Sequence of chain 1.P:
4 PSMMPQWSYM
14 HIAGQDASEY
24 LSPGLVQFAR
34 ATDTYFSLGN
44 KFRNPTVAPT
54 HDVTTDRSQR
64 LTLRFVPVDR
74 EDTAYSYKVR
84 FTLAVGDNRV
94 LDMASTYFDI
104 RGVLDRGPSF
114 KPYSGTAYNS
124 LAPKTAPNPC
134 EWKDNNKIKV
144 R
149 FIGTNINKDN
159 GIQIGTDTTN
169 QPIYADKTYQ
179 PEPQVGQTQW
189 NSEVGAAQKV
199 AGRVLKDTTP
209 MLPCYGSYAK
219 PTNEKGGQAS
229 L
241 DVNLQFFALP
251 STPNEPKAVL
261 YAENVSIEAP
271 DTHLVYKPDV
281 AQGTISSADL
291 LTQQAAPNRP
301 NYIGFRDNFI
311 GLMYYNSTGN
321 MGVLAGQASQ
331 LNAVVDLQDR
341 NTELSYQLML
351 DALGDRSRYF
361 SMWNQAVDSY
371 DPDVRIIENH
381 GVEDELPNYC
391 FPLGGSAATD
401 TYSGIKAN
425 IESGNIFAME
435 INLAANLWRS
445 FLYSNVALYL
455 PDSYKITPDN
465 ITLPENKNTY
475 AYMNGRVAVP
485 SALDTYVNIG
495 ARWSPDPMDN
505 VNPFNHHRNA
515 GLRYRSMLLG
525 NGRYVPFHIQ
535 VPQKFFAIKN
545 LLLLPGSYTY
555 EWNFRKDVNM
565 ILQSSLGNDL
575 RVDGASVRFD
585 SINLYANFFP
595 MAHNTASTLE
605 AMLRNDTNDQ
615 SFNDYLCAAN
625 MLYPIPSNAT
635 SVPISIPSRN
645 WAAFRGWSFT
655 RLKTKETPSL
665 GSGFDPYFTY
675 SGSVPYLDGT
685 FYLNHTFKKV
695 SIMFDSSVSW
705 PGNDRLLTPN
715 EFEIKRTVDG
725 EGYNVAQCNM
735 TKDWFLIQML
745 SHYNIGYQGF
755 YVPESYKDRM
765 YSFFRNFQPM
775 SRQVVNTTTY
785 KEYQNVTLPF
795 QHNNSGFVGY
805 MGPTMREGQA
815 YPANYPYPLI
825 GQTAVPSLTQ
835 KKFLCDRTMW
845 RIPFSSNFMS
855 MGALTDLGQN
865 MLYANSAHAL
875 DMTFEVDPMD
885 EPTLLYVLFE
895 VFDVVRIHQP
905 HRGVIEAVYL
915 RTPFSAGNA

Sequence of chain 1.O:
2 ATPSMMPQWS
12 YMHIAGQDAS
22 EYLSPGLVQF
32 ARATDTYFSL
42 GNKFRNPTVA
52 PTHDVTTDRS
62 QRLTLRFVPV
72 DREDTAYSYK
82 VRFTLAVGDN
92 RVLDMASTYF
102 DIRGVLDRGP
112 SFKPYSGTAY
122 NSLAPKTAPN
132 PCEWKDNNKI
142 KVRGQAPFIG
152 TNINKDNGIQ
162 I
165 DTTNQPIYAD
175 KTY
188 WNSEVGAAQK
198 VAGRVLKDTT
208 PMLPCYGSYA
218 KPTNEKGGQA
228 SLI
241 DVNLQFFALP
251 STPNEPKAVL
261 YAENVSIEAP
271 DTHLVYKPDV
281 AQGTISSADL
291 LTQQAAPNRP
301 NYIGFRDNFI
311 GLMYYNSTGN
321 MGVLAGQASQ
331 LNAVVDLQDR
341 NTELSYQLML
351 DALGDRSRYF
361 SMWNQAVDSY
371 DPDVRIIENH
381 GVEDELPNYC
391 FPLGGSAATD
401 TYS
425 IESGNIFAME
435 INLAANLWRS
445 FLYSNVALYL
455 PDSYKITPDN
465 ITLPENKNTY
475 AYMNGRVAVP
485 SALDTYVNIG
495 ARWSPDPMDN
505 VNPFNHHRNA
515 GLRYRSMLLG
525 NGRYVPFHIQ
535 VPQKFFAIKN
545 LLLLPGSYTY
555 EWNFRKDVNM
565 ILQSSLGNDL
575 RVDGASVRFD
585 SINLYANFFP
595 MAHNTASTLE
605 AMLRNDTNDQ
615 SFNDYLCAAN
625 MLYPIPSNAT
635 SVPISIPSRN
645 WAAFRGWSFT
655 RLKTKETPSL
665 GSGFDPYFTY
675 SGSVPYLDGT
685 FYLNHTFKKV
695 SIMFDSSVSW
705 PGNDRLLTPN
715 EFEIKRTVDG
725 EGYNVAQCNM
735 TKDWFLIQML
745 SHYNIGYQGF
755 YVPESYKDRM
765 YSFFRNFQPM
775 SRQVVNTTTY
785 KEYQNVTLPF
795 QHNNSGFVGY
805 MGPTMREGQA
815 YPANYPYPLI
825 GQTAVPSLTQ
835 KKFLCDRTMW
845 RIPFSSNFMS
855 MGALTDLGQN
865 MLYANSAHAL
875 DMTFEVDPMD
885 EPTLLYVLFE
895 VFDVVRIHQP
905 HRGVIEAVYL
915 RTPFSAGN

Sequence of chain 1.N:
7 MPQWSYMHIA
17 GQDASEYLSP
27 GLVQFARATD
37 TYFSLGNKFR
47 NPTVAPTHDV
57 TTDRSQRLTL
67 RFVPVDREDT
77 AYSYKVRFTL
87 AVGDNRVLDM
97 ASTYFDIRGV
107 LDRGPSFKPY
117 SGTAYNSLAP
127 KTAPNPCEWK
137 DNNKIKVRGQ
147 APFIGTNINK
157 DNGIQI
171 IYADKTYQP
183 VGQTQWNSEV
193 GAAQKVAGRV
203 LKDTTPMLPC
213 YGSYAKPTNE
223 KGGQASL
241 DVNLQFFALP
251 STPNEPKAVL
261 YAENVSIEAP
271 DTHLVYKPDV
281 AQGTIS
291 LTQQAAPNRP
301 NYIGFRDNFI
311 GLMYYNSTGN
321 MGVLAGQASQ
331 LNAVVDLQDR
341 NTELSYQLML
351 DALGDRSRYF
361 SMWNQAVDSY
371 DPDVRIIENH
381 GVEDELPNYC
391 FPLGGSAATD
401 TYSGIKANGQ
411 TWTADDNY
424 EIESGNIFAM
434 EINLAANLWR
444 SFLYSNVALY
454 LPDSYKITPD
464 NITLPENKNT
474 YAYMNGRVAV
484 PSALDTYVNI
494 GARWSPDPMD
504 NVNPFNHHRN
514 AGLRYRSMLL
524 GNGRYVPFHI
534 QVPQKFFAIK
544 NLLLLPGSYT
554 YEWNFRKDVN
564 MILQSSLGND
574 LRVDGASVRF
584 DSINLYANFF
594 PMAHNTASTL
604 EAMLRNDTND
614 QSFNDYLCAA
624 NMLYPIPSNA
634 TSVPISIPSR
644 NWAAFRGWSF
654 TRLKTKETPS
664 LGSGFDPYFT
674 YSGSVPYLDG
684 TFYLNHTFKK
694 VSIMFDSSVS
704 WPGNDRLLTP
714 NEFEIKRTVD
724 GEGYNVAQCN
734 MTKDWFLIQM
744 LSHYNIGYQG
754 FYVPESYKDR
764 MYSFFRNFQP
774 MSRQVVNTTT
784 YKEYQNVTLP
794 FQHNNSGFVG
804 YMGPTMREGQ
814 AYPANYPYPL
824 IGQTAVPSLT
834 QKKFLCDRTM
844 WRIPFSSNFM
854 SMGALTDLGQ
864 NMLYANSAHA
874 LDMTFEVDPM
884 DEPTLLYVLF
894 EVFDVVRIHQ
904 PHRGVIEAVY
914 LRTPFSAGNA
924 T

The small molecule below binds the protein below.
Small molecule (SMILES): CSCC[C@H](NC(=O)[C@H](Cc1ccccc1)NC(=O)[C@H]1CCCN1C(=O)[C@@H](N)CCCN=C(N)N)C(=O)NCC(=O)N[C@@H](C=O)[C@@H](C)O

Binding-site contacts:
Ligand atom CD1 contacts residue ALA34 of chain 1.N at 4.3 Å (hydrophobic).
Ligand atom CB contacts residue ALA34 of chain 1.N at 4.3 Å (hydrophobic).
Ligand atom NH1 contacts residue GLY27 of chain 1.N at 4.4 Å.
Ligand atom NH1 contacts residue MET606 of chain 1.O at 4.0 Å.
Ligand atom C contacts residue VAL50 of chain 1.O at 3.6 Å (hydrophobic).
Ligand atom O contacts residue VAL50 of chain 1.O at 3.7 Å.
Ligand atom CD2 contacts residue ASP55 of chain 1.O at 3.8 Å.
Ligand atom CA contacts residue ALA51 of chain 1.O at 4.4 Å (hydrophobic).
Ligand atom N contacts residue PRO52 of chain 1.O at 4.0 Å.
Ligand atom N contacts residue VAL50 of chain 1.O at 3.6 Å (h-bond).
Ligand atom CD2 contacts residue TYR38 of chain 1.N at 3.8 Å (hydrophobic).
Ligand atom C contacts residue PRO52 of chain 1.O at 4.2 Å (hydrophobic).
Ligand atom CE2 contacts residue ASP55 of chain 1.O at 3.6 Å.
Ligand atom CB contacts residue VAL56 of chain 1.O at 4.2 Å (hydrophobic).
Ligand atom CZ contacts residue PHE31 of chain 1.N at 4.2 Å (hydrophobic).
Ligand atom NH2 contacts residue MET606 of chain 1.O at 4.2 Å.
Ligand atom CA contacts residue PRO48 of chain 1.O at 4.2 Å (hydrophobic).
Ligand atom O contacts residue PRO48 of chain 1.O at 3.4 Å.
Ligand atom O contacts residue PRO52 of chain 1.O at 4.0 Å.
Ligand atom CB contacts residue PRO48 of chain 1.O at 3.9 Å (hydrophobic).
Ligand atom CD1 contacts residue TYR38 of chain 1.N at 4.4 Å (hydrophobic).
Ligand atom N contacts residue VAL50 of chain 1.O at 4.2 Å.
Ligand atom CD2 contacts residue HIS54 of chain 1.O at 4.4 Å.
Ligand atom NH1 contacts residue PHE31 of chain 1.N at 3.0 Å.
Ligand atom CB contacts residue TYR38 of chain 1.N at 3.6 Å (hydrophobic).
Ligand atom C contacts residue PRO48 of chain 1.O at 3.9 Å (hydrophobic).
Ligand atom CB contacts residue THR49 of chain 1.O at 4.0 Å.
Ligand atom NH2 contacts residue THR602 of chain 1.O at 4.4 Å.
Ligand atom CA contacts residue VAL50 of chain 1.O at 3.0 Å (hydrophobic).
Ligand atom O contacts residue THR49 of chain 1.O at 4.2 Å.
Ligand atom O contacts residue GLY17 of chain 1.O at 4.0 Å.
Ligand atom OG1 contacts residue THR49 of chain 1.O at 4.2 Å.
Ligand atom CG contacts residue TYR38 of chain 1.N at 3.7 Å (hydrophobic).
Ligand atom O contacts residue ALA34 of chain 1.N at 4.1 Å.
Ligand atom CE2 contacts residue THR599 of chain 1.O at 4.2 Å.
Ligand atom CB contacts residue PRO52 of chain 1.O at 3.8 Å (hydrophobic).
Ligand atom OG1 contacts residue PRO48 of chain 1.O at 3.1 Å.
Ligand atom CA contacts residue PRO52 of chain 1.O at 4.1 Å (hydrophobic).
Ligand atom CD2 contacts residue VAL56 of chain 1.O at 3.8 Å (hydrophobic).
Ligand atom CZ contacts residue PHE31 of chain 1.N at 4.3 Å (hydrophobic).